Sequence of chain 1.B:
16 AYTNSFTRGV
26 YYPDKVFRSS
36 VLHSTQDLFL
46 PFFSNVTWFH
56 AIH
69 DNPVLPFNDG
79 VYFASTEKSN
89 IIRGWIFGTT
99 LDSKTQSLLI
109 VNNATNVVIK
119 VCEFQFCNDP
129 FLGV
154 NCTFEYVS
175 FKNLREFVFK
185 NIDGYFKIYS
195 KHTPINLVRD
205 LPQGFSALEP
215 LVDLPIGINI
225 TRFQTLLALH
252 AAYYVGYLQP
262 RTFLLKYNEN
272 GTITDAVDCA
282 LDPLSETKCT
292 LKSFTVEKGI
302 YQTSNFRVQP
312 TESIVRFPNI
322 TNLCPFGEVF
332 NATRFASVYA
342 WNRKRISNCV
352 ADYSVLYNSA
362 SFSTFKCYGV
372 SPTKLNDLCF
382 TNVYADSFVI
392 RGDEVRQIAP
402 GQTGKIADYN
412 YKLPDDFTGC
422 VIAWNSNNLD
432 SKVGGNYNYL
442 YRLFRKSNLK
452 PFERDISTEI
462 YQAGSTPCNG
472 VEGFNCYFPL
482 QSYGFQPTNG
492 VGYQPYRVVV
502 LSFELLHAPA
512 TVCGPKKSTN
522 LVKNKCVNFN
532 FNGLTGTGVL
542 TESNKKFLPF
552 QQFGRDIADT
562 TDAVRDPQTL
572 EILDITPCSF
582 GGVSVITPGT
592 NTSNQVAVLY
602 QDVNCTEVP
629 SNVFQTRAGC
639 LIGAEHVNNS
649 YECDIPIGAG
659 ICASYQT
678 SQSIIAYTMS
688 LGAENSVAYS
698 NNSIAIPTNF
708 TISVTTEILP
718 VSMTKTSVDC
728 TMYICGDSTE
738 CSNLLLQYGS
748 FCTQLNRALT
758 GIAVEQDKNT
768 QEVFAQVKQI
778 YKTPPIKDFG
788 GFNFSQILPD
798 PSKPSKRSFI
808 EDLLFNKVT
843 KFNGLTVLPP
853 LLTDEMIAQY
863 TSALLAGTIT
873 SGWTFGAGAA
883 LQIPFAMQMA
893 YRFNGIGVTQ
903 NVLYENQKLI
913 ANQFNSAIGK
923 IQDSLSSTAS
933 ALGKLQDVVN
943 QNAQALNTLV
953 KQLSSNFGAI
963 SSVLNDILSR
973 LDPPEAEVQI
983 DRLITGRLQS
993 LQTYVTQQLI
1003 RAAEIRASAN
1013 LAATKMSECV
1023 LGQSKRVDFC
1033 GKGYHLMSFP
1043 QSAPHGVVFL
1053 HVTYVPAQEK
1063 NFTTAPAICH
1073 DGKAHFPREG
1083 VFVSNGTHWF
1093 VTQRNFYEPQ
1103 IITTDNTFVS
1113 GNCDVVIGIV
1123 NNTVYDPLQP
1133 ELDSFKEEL

Binding-site contacts:
Ligand atom C8 contacts residue ASN50 of chain 1.B at 4.4 Å.
Ligand atom C4 contacts residue ASN50 of chain 1.B at 4.2 Å.
Ligand atom N2 contacts residue ASN50 of chain 1.B at 2.9 Å (h-bond).
Ligand atom O5 contacts residue ASN50 of chain 1.B at 2.4 Å (h-bond).
Ligand atom C3 contacts residue ASN50 of chain 1.B at 3.8 Å.
Ligand atom C7 contacts residue ASN50 of chain 1.B at 3.2 Å.
Ligand atom C5 contacts residue ASN50 of chain 1.B at 3.7 Å.
Ligand atom C1 contacts residue ASN50 of chain 1.B at 1.4 Å.
Ligand atom O7 contacts residue ASN50 of chain 1.B at 3.2 Å (h-bond).
Ligand atom C2 contacts residue ASN50 of chain 1.B at 2.5 Å.

A small-molecule ligand and the protein it binds are described below.
Small molecule (SMILES): CC(=O)N[C@@H]1[C@@H](O)[C@H](O)[C@@H](CO)O[C@H]1O